Binding-site contacts:
Ligand atom C5 contacts residue ASN405 of chain 2.C at 3.6 Å.
Ligand atom O2 contacts residue ASN405 of chain 2.C at 2.8 Å (h-bond).
Ligand atom C5 contacts residue ASP388 of chain 2.C at 3.5 Å.
Ligand atom C6 contacts residue ASP388 of chain 2.C at 3.1 Å.
Ligand atom C4 contacts residue ASN405 of chain 2.C at 4.2 Å.
Ligand atom O5 contacts residue ASN405 of chain 2.C at 2.4 Å (h-bond).
Ligand atom C1 contacts residue ASN405 of chain 2.C at 1.4 Å.
Ligand atom C6 contacts residue THR390 of chain 2.C at 4.1 Å.
Ligand atom O2 contacts residue THR406 of chain 2.C at 4.2 Å.
Ligand atom C5 contacts residue THR390 of chain 2.C at 4.2 Å.
Ligand atom C3 contacts residue ASN405 of chain 2.C at 3.7 Å.
Ligand atom O5 contacts residue ASP388 of chain 2.C at 4.0 Å.
Ligand atom O6 contacts residue ASP388 of chain 2.C at 4.3 Å.
Ligand atom C2 contacts residue ASN405 of chain 2.C at 2.4 Å.
Ligand atom O4 contacts residue THR390 of chain 2.C at 4.0 Å.

The small molecule below binds the protein below.
Small molecule (SMILES): OC[C@H]1O[C@@H](O)[C@H](O)[C@@H](O)[C@@H]1O

Sequence of chain 2.C:
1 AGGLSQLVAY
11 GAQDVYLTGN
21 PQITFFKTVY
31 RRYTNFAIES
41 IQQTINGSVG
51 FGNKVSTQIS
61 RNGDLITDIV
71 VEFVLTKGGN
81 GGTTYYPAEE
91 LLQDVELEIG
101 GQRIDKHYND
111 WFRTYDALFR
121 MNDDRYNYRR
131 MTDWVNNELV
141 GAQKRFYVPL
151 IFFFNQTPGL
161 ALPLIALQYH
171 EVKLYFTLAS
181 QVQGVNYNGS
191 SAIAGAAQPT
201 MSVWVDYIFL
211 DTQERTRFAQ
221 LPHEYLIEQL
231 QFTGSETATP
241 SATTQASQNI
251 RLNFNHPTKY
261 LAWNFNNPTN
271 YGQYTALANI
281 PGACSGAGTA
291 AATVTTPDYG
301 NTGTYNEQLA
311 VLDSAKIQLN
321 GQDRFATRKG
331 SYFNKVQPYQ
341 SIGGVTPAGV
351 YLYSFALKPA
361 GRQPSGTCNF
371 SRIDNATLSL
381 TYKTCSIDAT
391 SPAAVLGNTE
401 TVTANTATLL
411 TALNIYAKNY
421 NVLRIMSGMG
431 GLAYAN